A small-molecule ligand and the protein it binds are described below.
Small molecule (SMILES): CC(=O)N[C@@H]1[C@@H](O)[C@H](O)[C@@H](CO)O[C@H]1O

Binding-site contacts:
Ligand atom O7 contacts residue SER344 of chain 1.A at 3.8 Å.
Ligand atom C5 contacts residue ASN346 of chain 1.A at 3.5 Å.
Ligand atom O5 contacts residue ASN346 of chain 1.A at 2.2 Å (h-bond).
Ligand atom O7 contacts residue ASN346 of chain 1.A at 4.1 Å.
Ligand atom C6 contacts residue ASN346 of chain 1.A at 4.1 Å.
Ligand atom C4 contacts residue ASN346 of chain 1.A at 4.3 Å.
Ligand atom C1 contacts residue ASN346 of chain 1.A at 1.5 Å.
Ligand atom O6 contacts residue ASN346 of chain 1.A at 3.7 Å.
Ligand atom N2 contacts residue ASN346 of chain 1.A at 3.6 Å.
Ligand atom C7 contacts residue ASN346 of chain 1.A at 4.0 Å.
Ligand atom C2 contacts residue ASN346 of chain 1.A at 2.9 Å.
Ligand atom C3 contacts residue ASN346 of chain 1.A at 4.1 Å.
Ligand atom O6 contacts residue MET351 of chain 1.A at 3.7 Å.

Sequence of chain 1.A:
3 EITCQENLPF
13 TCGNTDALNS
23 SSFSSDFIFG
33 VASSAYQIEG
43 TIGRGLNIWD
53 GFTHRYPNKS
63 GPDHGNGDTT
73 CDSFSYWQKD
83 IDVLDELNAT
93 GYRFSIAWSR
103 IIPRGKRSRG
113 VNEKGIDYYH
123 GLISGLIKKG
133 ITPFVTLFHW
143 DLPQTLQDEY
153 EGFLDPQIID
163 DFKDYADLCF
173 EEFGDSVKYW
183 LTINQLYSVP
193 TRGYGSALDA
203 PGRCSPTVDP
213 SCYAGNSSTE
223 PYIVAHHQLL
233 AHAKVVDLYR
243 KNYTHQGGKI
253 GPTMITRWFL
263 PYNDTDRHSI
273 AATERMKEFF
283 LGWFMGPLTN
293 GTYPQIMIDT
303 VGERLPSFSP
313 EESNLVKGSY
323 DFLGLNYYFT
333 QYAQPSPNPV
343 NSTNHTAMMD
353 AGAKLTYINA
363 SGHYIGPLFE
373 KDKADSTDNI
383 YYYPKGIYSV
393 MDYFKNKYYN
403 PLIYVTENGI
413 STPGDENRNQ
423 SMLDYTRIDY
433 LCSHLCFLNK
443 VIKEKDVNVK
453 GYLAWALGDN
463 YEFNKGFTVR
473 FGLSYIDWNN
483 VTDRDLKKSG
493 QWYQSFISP